This small molecule binds to this protein.
Small molecule (SMILES): O=C(c1cc(O)cc(F)c1)c1cc(O)c(O)c([N+](=O)[O-])c1

Sequence of chain 2.A:
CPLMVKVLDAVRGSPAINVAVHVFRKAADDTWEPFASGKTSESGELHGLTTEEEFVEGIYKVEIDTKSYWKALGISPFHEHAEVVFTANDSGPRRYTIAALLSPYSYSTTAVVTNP

Binding-site contacts:
Ligand atom O14 contacts residue AQI1 of chain 2.C at 0.5 Å (h-bond).
Ligand atom C03 contacts residue AQI1 of chain 2.C at 1.7 Å.
Ligand atom F05 contacts residue SER117 of chain 1.A at 3.2 Å.
Ligand atom O20 contacts residue LEU17 of chain 2.A at 3.3 Å.
Ligand atom O16 contacts residue LYS15 of chain 1.A at 2.9 Å (salt-bridge).
Ligand atom C12 contacts residue AQI1 of chain 2.C at 1.2 Å.
Ligand atom F05 contacts residue AQI1 of chain 2.C at 2.5 Å.
Ligand atom O01 contacts residue SER117 of chain 2.A at 3.4 Å.
Ligand atom C06 contacts residue AQI1 of chain 2.C at 1.6 Å.
Ligand atom O01 contacts residue LEU110 of chain 2.A at 3.1 Å.
Ligand atom N19 contacts residue LEU17 of chain 2.A at 3.5 Å.
Ligand atom C11 contacts residue AQI1 of chain 2.C at 0.5 Å.
Ligand atom O10 contacts residue AQI1 of chain 2.C at 1.6 Å.
Ligand atom N19 contacts residue AQI1 of chain 2.C at 0.9 Å.
Ligand atom O16 contacts residue AQI1 of chain 2.C at 0.4 Å (h-bond).
Ligand atom C13 contacts residue AQI1 of chain 2.C at 0.7 Å.
Ligand atom C18 contacts residue AQI1 of chain 2.C at 0.5 Å.
Ligand atom O20 contacts residue AQI1 of chain 2.C at 1.7 Å.
Ligand atom F05 contacts residue ALA109 of chain 1.A at 3.2 Å.
Ligand atom C09 contacts residue AQI1 of chain 2.C at 1.6 Å.
Ligand atom C12 contacts residue ALA108 of chain 2.A at 3.5 Å (hydrophobic).
Ligand atom O20 contacts residue ALA108 of chain 1.A at 3.1 Å.
Ligand atom C08 contacts residue AQI1 of chain 2.C at 0.7 Å.
Ligand atom F05 contacts residue LEU110 of chain 1.A at 3.5 Å.
Ligand atom C04 contacts residue AQI1 of chain 2.C at 2.0 Å.
Ligand atom C02 contacts residue LEU110 of chain 2.A at 3.5 Å (hydrophobic).
Ligand atom C03 contacts residue SER117 of chain 1.A at 3.5 Å.
Ligand atom O21 contacts residue LYS15 of chain 2.A at 3.2 Å (salt-bridge).
Ligand atom C07 contacts residue AQI1 of chain 2.C at 0.8 Å.
Ligand atom O21 contacts residue AQI1 of chain 2.C at 0.5 Å (h-bond).
Ligand atom C18 contacts residue LEU17 of chain 2.A at 3.5 Å (hydrophobic).
Ligand atom C12 contacts residue LEU17 of chain 1.A at 3.2 Å (hydrophobic).
Ligand atom F05 contacts residue ALA108 of chain 1.A at 2.8 Å.
Ligand atom O10 contacts residue ALA108 of chain 2.A at 3.3 Å.
Ligand atom C17 contacts residue AQI1 of chain 2.C at 0.7 Å.
Ligand atom O01 contacts residue AQI1 of chain 2.C at 0.9 Å (h-bond).
Ligand atom C02 contacts residue AQI1 of chain 2.C at 1.1 Å.
Ligand atom O16 contacts residue LYS15 of chain 2.A at 2.6 Å (salt-bridge).
Ligand atom C03 contacts residue THR119 of chain 1.A at 3.5 Å.
Ligand atom C15 contacts residue AQI1 of chain 2.C at 0.3 Å.

Sequence of chain 1.A:
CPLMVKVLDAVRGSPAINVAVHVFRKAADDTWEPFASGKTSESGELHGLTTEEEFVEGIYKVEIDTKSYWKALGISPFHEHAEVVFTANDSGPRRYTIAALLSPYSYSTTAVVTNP